Binding-site contacts:
Ligand atom O7 contacts residue ASN154 of chain 41.B at 4.3 Å.
Ligand atom C4 contacts residue ASN154 of chain 41.B at 4.2 Å.
Ligand atom O5 contacts residue MET151 of chain 41.B at 3.7 Å.
Ligand atom C2 contacts residue MET151 of chain 41.B at 4.0 Å (hydrophobic).
Ligand atom C1 contacts residue MET151 of chain 41.B at 4.2 Å (hydrophobic).
Ligand atom O3 contacts residue MET151 of chain 41.B at 4.2 Å.
Ligand atom C2 contacts residue ASN154 of chain 41.B at 2.5 Å.
Ligand atom C1 contacts residue ASN154 of chain 41.B at 1.4 Å.
Ligand atom C4 contacts residue MET151 of chain 41.B at 3.5 Å (hydrophobic).
Ligand atom N2 contacts residue ASN154 of chain 41.B at 2.9 Å.
Ligand atom C3 contacts residue MET151 of chain 41.B at 4.1 Å (hydrophobic).
Ligand atom C5 contacts residue ASN154 of chain 41.B at 3.7 Å.
Ligand atom O4 contacts residue MET151 of chain 41.B at 4.4 Å.
Ligand atom O5 contacts residue ASN154 of chain 41.B at 2.4 Å (h-bond).
Ligand atom C3 contacts residue ASN154 of chain 41.B at 3.9 Å.
Ligand atom C8 contacts residue ASN154 of chain 41.B at 3.0 Å.
Ligand atom C7 contacts residue ASN154 of chain 41.B at 3.4 Å.
Ligand atom C5 contacts residue MET151 of chain 41.B at 4.1 Å (hydrophobic).

Sequence of chain 41.B:
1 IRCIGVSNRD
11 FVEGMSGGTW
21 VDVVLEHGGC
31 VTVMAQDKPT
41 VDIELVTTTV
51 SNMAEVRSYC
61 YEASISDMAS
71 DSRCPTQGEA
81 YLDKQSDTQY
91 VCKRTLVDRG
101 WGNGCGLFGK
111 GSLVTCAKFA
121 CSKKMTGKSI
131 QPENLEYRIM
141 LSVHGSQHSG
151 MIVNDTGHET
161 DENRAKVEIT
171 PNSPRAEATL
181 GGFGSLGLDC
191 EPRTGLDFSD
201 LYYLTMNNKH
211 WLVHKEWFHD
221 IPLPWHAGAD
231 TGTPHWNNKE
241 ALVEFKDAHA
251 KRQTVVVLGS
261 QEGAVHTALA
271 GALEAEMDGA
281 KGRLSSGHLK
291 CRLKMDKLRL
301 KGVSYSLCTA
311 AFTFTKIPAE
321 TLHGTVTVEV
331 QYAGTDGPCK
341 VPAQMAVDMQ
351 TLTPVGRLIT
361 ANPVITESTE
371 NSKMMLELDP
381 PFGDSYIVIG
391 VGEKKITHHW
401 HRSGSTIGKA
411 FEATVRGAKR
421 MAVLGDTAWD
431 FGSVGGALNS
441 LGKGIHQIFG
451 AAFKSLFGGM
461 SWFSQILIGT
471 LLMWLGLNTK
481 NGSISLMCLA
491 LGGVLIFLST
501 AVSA

A protein and the small-molecule ligand that binds it are described below.
Small molecule (SMILES): CC(=O)N[C@@H]1[C@@H](O)[C@H](O)[C@@H](CO)O[C@H]1O